Binding-site contacts:
Ligand atom N2 contacts residue ASN100 of chain 1.A at 2.9 Å (h-bond).
Ligand atom C5 contacts residue SER102 of chain 1.A at 3.7 Å.
Ligand atom C3 contacts residue ASN100 of chain 1.A at 3.8 Å.
Ligand atom O5 contacts residue ASN100 of chain 1.A at 2.4 Å (h-bond).
Ligand atom C2 contacts residue ASN100 of chain 1.A at 2.5 Å.
Ligand atom C4 contacts residue ASN100 of chain 1.A at 4.2 Å.
Ligand atom C5 contacts residue ASN100 of chain 1.A at 3.7 Å.
Ligand atom C1 contacts residue ASN100 of chain 1.A at 1.4 Å.
Ligand atom C6 contacts residue SER102 of chain 1.A at 3.8 Å.
Ligand atom C7 contacts residue ASN100 of chain 1.A at 3.9 Å.
Ligand atom O5 contacts residue SER102 of chain 1.A at 2.7 Å (h-bond).
Ligand atom O6 contacts residue SER102 of chain 1.A at 3.7 Å.
Ligand atom C1 contacts residue SER102 of chain 1.A at 3.3 Å.

The protein below binds the small molecule below.
Small molecule (SMILES): CC(=O)N[C@@H]1[C@@H](O)[C@H](O)[C@@H](CO)O[C@H]1O

Sequence of chain 1.A:
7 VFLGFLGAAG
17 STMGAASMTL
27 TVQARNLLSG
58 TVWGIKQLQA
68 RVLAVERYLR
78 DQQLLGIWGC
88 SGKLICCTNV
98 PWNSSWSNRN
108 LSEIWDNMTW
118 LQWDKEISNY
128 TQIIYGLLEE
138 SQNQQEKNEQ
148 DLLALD